Binding-site contacts:
Ligand atom O4 contacts residue ASP139 of chain 1.B at 4.2 Å.
Ligand atom C6 contacts residue TRP16 of chain 1.B at 3.5 Å (hydrophobic).
Ligand atom O6 contacts residue ALA112 of chain 1.B at 3.7 Å.
Ligand atom O2 contacts residue GLU172 of chain 1.B at 2.7 Å (salt-bridge).
Ligand atom C5 contacts residue ASP139 of chain 1.B at 4.2 Å.
Ligand atom C3 contacts residue LYS137 of chain 1.B at 3.7 Å.
Ligand atom O3 contacts residue ARG196 of chain 1.B at 3.1 Å (salt-bridge).
Ligand atom C5 contacts residue ASP61 of chain 1.B at 4.1 Å.
Ligand atom O5 contacts residue TYR103 of chain 1.B at 4.0 Å.
Ligand atom C5 contacts residue TRP16 of chain 1.B at 3.7 Å (hydrophobic).
Ligand atom O6 contacts residue TRP16 of chain 1.B at 3.5 Å.
Ligand atom C6 contacts residue ASP61 of chain 1.B at 3.5 Å.
Ligand atom C6 contacts residue ASP62 of chain 1.B at 3.4 Å.
Ligand atom O5 contacts residue ASP139 of chain 1.B at 3.0 Å (salt-bridge).
Ligand atom C1 contacts residue ASP200 of chain 1.B at 3.7 Å.
Ligand atom C4 contacts residue ASP61 of chain 1.B at 3.4 Å.
Ligand atom O4 contacts residue TYR103 of chain 1.B at 3.4 Å.
Ligand atom C1 contacts residue TYR176 of chain 1.B at 4.2 Å (hydrophobic).
Ligand atom O4 contacts residue ASP61 of chain 1.B at 2.5 Å (salt-bridge).
Ligand atom C1 contacts residue CYS111 of chain 1.B at 3.6 Å (hydrophobic).
Ligand atom C2 contacts residue GLU172 of chain 1.B at 3.4 Å.
Ligand atom C4 contacts residue TRP16 of chain 1.B at 3.7 Å (hydrophobic).
Ligand atom O6 contacts residue ASP62 of chain 1.B at 2.8 Å (salt-bridge).
Ligand atom C3 contacts residue ASP200 of chain 1.B at 3.5 Å.
Ligand atom C2 contacts residue ASP200 of chain 1.B at 3.6 Å.
Ligand atom O5 contacts residue CYS111 of chain 1.B at 3.5 Å.
Ligand atom O3 contacts residue ASP200 of chain 1.B at 3.9 Å.
Ligand atom C3 contacts residue ARG196 of chain 1.B at 4.1 Å.
Ligand atom O2 contacts residue ARG196 of chain 1.B at 3.3 Å (salt-bridge).
Ligand atom O4 contacts residue LYS137 of chain 1.B at 3.0 Å (salt-bridge).
Ligand atom C6 contacts residue TYR103 of chain 1.B at 4.2 Å (hydrophobic).
Ligand atom O2 contacts residue ASP200 of chain 1.B at 2.7 Å (salt-bridge).
Ligand atom O6 contacts residue CYS111 of chain 1.B at 3.6 Å.
Ligand atom O1 contacts residue ASP200 of chain 1.B at 2.6 Å (salt-bridge).
Ligand atom C2 contacts residue ASP139 of chain 1.B at 3.4 Å.
Ligand atom C2 contacts residue ARG196 of chain 1.B at 4.2 Å.
Ligand atom O2 contacts residue ASP139 of chain 1.B at 4.1 Å.
Ligand atom C4 contacts residue LYS137 of chain 1.B at 3.8 Å.
Ligand atom O3 contacts residue LYS137 of chain 1.B at 2.8 Å (salt-bridge).
Ligand atom C1 contacts residue ASP139 of chain 1.B at 3.0 Å.

Sequence of chain 1.B:
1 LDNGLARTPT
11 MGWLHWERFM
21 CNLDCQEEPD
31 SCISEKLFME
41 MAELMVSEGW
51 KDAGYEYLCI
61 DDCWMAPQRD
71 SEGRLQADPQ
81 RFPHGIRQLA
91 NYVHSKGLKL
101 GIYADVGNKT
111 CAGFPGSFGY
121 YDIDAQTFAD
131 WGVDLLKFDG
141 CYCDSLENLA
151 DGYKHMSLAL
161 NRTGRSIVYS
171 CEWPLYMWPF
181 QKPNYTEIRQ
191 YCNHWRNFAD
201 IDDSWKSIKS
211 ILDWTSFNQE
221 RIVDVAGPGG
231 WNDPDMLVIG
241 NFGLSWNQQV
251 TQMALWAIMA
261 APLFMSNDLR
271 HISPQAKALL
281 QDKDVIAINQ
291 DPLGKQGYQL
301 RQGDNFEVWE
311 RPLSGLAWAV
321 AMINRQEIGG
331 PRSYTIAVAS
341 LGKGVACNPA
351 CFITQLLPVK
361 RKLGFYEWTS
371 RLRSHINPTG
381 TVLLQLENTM

The protein below binds the small molecule below.
Small molecule (SMILES): OC[C@H]1O[C@H](O)[C@H](O)[C@@H](O)[C@H]1O